Binding-site contacts:
Ligand atom C4 contacts residue GLN191 of chain 1.C at 4.3 Å.
Ligand atom N1 contacts residue PRO227 of chain 1.C at 3.9 Å.
Ligand atom C7 contacts residue TYR226 of chain 1.C at 3.8 Å (hydrophobic).
Ligand atom C4 contacts residue TYR226 of chain 1.C at 3.6 Å (hydrophobic).
Ligand atom C6 contacts residue GLN55 of chain 1.C at 3.8 Å.
Ligand atom C2 contacts residue GLN191 of chain 1.C at 4.1 Å.
Ligand atom C7 contacts residue ILE54 of chain 1.C at 4.1 Å (hydrophobic).
Ligand atom C1 contacts residue S4M1 of chain 1.J at 3.8 Å.
Ligand atom C1 contacts residue SER159 of chain 1.C at 3.3 Å.
Ligand atom C6 contacts residue ILE54 of chain 1.C at 3.6 Å (hydrophobic).
Ligand atom C3 contacts residue ILE231 of chain 1.C at 3.9 Å (hydrophobic).
Ligand atom C4 contacts residue ILE231 of chain 1.C at 3.7 Å (hydrophobic).
Ligand atom C6 contacts residue ASP161 of chain 1.C at 3.5 Å.
Ligand atom C7 contacts residue SER159 of chain 1.C at 4.0 Å.
Ligand atom C7 contacts residue GLN55 of chain 1.C at 3.6 Å.
Ligand atom N1 contacts residue TRP13 of chain 1.C at 3.8 Å.
Ligand atom N1 contacts residue VAL53 of chain 1.C at 3.6 Å.
Ligand atom C1 contacts residue TYR64 of chain 1.C at 3.5 Å (hydrophobic).
Ligand atom C3 contacts residue TYR226 of chain 1.C at 3.6 Å (hydrophobic).
Ligand atom C2 contacts residue TYR226 of chain 1.C at 3.6 Å (hydrophobic).
Ligand atom C2 contacts residue SER159 of chain 1.C at 3.7 Å.
Ligand atom C3 contacts residue GLN191 of chain 1.C at 3.7 Å.
Ligand atom C5 contacts residue ASP161 of chain 1.C at 3.3 Å.
Ligand atom C5 contacts residue TYR226 of chain 1.C at 3.9 Å (hydrophobic).
Ligand atom C6 contacts residue TYR226 of chain 1.C at 4.0 Å (hydrophobic).
Ligand atom C1 contacts residue ASP158 of chain 1.C at 3.8 Å.
Ligand atom N1 contacts residue TYR226 of chain 1.C at 4.4 Å.
Ligand atom C1 contacts residue TYR226 of chain 1.C at 3.4 Å (hydrophobic).
Ligand atom C5 contacts residue VAL53 of chain 1.C at 4.2 Å (hydrophobic).
Ligand atom C7 contacts residue SER160 of chain 1.C at 4.2 Å.
Ligand atom C6 contacts residue VAL53 of chain 1.C at 3.9 Å (hydrophobic).
Ligand atom C5 contacts residue ILE54 of chain 1.C at 4.2 Å (hydrophobic).
Ligand atom N1 contacts residue ASP161 of chain 1.C at 2.8 Å (salt-bridge).
Ligand atom C1 contacts residue GLN191 of chain 1.C at 4.0 Å.
Ligand atom C4 contacts residue ASP161 of chain 1.C at 3.8 Å.

The small molecule below binds the protein below.
Small molecule (SMILES): Cc1ccc(N)cc1

Sequence of chain 1.C:
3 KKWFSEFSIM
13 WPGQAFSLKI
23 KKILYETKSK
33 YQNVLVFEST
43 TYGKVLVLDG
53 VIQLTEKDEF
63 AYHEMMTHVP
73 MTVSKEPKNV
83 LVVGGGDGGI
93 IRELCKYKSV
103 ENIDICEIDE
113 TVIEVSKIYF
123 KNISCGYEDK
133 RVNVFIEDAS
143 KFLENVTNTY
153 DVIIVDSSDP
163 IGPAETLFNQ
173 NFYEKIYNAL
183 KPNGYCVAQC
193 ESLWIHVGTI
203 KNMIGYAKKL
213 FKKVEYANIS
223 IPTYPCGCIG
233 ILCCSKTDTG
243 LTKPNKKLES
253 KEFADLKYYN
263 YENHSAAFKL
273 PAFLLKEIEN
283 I